This protein binds this small molecule.
Small molecule (SMILES): CC(=O)N[C@H]1[C@H](O[C@H]2[C@H](O)[C@@H](NC(C)=O)CO[C@@H]2CO)O[C@H](CO)[C@@H](O)[C@@H]1O

Sequence of chain 1.C:
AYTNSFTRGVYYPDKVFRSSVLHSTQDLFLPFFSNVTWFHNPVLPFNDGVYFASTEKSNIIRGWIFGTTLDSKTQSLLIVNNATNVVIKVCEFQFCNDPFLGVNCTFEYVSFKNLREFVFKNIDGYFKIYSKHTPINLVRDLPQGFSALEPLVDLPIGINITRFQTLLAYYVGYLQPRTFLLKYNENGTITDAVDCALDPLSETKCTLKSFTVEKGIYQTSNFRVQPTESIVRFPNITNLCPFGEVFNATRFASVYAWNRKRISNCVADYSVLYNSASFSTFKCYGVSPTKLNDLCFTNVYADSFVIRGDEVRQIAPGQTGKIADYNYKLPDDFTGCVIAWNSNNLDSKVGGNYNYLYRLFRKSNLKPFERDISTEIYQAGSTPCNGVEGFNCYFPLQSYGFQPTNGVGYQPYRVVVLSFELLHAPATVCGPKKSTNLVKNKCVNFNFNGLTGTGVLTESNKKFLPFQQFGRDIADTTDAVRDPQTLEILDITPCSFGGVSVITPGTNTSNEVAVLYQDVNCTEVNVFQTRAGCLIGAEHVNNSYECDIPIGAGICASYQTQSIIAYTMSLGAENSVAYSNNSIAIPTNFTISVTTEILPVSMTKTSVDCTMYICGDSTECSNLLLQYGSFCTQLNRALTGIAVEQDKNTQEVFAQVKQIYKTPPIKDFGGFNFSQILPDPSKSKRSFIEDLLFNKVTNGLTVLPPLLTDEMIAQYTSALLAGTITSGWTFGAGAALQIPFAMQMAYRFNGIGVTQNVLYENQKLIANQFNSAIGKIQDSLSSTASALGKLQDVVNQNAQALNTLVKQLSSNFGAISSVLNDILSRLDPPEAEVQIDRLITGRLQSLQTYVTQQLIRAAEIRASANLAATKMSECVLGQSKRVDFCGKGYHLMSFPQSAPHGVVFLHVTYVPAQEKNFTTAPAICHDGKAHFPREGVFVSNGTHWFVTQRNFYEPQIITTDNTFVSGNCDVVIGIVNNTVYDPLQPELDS

Binding-site contacts:
Ligand atom C8 contacts residue LYS795 of chain 1.C at 4.4 Å.
Ligand atom C1 contacts residue SER803 of chain 1.C at 3.6 Å.
Ligand atom C4 contacts residue ASN801 of chain 1.C at 4.2 Å.
Ligand atom C5 contacts residue GLN804 of chain 1.C at 4.4 Å.
Ligand atom C5 contacts residue SER803 of chain 1.C at 3.9 Å.
Ligand atom C5 contacts residue ASN801 of chain 1.C at 3.6 Å.
Ligand atom N2 contacts residue ASN801 of chain 1.C at 2.9 Å (h-bond).
Ligand atom C2 contacts residue SER803 of chain 1.C at 4.5 Å.
Ligand atom O5 contacts residue SER803 of chain 1.C at 4.0 Å.
Ligand atom C3 contacts residue SER803 of chain 1.C at 4.5 Å.
Ligand atom C1 contacts residue ASN801 of chain 1.C at 1.4 Å.
Ligand atom O6 contacts residue GLN804 of chain 1.C at 3.5 Å (h-bond).
Ligand atom O5 contacts residue ASN801 of chain 1.C at 2.3 Å (h-bond).
Ligand atom O7 contacts residue ASN801 of chain 1.C at 3.4 Å (h-bond).
Ligand atom C2 contacts residue ASN801 of chain 1.C at 2.4 Å.
Ligand atom C8 contacts residue ASN801 of chain 1.C at 4.5 Å.
Ligand atom C7 contacts residue ASN801 of chain 1.C at 3.3 Å.
Ligand atom C3 contacts residue ASN801 of chain 1.C at 3.8 Å.